Sequence of chain 1.A:
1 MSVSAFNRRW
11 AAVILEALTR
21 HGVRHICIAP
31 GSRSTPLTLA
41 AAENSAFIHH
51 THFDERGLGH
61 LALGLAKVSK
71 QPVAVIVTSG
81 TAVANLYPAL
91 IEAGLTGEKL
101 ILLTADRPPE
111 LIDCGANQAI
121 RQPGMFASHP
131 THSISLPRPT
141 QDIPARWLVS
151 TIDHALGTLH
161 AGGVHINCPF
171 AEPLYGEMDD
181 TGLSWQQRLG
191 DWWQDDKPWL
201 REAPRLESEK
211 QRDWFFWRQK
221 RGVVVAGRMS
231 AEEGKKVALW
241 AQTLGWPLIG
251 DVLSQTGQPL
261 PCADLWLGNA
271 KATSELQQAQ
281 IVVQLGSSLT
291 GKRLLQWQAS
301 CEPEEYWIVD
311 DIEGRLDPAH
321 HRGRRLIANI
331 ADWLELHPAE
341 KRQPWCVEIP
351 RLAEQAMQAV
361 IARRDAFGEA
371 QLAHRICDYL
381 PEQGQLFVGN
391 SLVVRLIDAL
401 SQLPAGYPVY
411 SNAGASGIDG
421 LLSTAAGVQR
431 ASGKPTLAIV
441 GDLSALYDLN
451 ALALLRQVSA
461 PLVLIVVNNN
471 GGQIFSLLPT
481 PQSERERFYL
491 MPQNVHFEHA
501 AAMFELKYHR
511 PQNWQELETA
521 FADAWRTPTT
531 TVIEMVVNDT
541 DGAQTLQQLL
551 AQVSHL

Binding-site contacts:
Ligand atom OL2 contacts residue ARG107 of chain 1.A at 3.1 Å (salt-bridge).
Ligand atom S1 contacts residue SER391 of chain 1.B at 3.1 Å (h-bond).
Ligand atom C6' contacts residue GLU55 of chain 1.A at 3.3 Å.
Ligand atom N3' contacts residue GLY417 of chain 1.B at 3.5 Å.
Ligand atom OL3 contacts residue SER32 of chain 1.A at 2.7 Å (h-bond).
Ligand atom OL3 contacts residue THR78 of chain 1.A at 2.9 Å (h-bond).
Ligand atom OL3 contacts residue GLN118 of chain 1.A at 3.1 Å (h-bond).
Ligand atom O1A contacts residue MN1 of chain 1.N at 2.2 Å.
Ligand atom OL2 contacts residue ARG33 of chain 1.A at 3.3 Å (salt-bridge).
Ligand atom CM2 contacts residue ASP419 of chain 1.B at 3.4 Å.
Ligand atom O3B contacts residue GLY471 of chain 1.B at 3.0 Å (h-bond).
Ligand atom O1B contacts residue GLY472 of chain 1.B at 3.4 Å.
Ligand atom O1A contacts residue ASP442 of chain 1.B at 3.0 Å (salt-bridge).
Ligand atom O3B contacts residue GLN473 of chain 1.B at 3.0 Å (h-bond).
Ligand atom CM2 contacts residue GLU55 of chain 1.A at 3.4 Å.
Ligand atom N4' contacts residue SER416 of chain 1.B at 3.1 Å (h-bond).
Ligand atom O1A contacts residue GLY471 of chain 1.B at 3.1 Å (h-bond).
Ligand atom O1B contacts residue ILE474 of chain 1.B at 3.1 Å (h-bond).
Ligand atom PB contacts residue MN1 of chain 1.N at 3.3 Å.
Ligand atom O7 contacts residue GLY472 of chain 1.B at 3.5 Å.
Ligand atom C11 contacts residue GLN118 of chain 1.A at 3.2 Å.
Ligand atom O2B contacts residue LEU392 of chain 1.B at 2.9 Å.
Ligand atom O1A contacts residue LEU443 of chain 1.B at 3.0 Å (h-bond).
Ligand atom CLC contacts residue GLN118 of chain 1.A at 3.2 Å.
Ligand atom O3B contacts residue ASN469 of chain 1.B at 3.0 Å (h-bond).
Ligand atom O2A contacts residue LEU443 of chain 1.B at 3.4 Å (h-bond).
Ligand atom C13 contacts residue GLN118 of chain 1.A at 3.1 Å.
Ligand atom O3A contacts residue MN1 of chain 1.N at 3.5 Å.
Ligand atom O1B contacts residue GLN473 of chain 1.B at 3.1 Å (h-bond).
Ligand atom N1' contacts residue GLU55 of chain 1.A at 2.9 Å (salt-bridge).
Ligand atom O7 contacts residue LEU443 of chain 1.B at 3.5 Å.
Ligand atom PA contacts residue MN1 of chain 1.N at 3.3 Å.
Ligand atom O3B contacts residue MN1 of chain 1.N at 2.1 Å.
Ligand atom O2A contacts residue SER444 of chain 1.B at 2.8 Å (h-bond).
Ligand atom CLC contacts residue SER32 of chain 1.A at 3.4 Å.
Ligand atom O1B contacts residue SER391 of chain 1.B at 2.6 Å (h-bond).
Ligand atom OL2 contacts residue GLN118 of chain 1.A at 3.4 Å (h-bond).
Ligand atom N3' contacts residue ILE418 of chain 1.B at 3.1 Å (h-bond).
Ligand atom PB contacts residue SER391 of chain 1.B at 3.4 Å.
Ligand atom O2A contacts residue GLY441 of chain 1.B at 3.4 Å.

This protein binds this small molecule.
Small molecule (SMILES): Cc1ncc(C[n+]2c([C@H](O)CCC(=O)O)sc(CCOP(=O)(O)OP(=O)(O)O)c2C)c(N)n1

Sequence of chain 1.B:
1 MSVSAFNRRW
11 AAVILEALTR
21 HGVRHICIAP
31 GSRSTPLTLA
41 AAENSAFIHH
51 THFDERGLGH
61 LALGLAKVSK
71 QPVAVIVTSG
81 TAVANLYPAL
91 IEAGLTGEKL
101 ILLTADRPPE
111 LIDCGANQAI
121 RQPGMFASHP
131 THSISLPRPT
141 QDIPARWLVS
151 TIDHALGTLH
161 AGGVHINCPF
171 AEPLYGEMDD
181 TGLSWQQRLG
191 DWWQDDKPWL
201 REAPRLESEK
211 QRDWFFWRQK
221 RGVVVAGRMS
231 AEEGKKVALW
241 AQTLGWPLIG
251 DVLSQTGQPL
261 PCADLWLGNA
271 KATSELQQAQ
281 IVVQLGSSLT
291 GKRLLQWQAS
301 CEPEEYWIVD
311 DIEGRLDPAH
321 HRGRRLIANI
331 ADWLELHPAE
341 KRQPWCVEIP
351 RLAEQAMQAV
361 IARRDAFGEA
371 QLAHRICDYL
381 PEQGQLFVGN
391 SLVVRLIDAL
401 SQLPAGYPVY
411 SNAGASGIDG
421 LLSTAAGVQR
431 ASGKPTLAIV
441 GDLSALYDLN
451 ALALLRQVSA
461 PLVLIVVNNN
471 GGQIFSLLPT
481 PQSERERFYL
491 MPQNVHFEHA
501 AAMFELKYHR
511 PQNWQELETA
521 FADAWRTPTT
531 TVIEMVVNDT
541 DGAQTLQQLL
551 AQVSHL